This small molecule binds to this protein.
Small molecule (SMILES): CC(=O)N[C@@H]1[C@@H](O)[C@H](O)[C@@H](CO)O[C@H]1O

Binding-site contacts:
Ligand atom C1 contacts residue LYS3 of chain 1.C at 3.8 Å.
Ligand atom C3 contacts residue ASN154 of chain 1.C at 3.9 Å.
Ligand atom C1 contacts residue ASN154 of chain 1.C at 1.5 Å.
Ligand atom O5 contacts residue ASN154 of chain 1.C at 2.4 Å (h-bond).
Ligand atom C5 contacts residue LYS3 of chain 1.C at 3.6 Å.
Ligand atom C6 contacts residue LYS3 of chain 1.C at 3.8 Å.
Ligand atom C7 contacts residue ASN154 of chain 1.C at 3.7 Å.
Ligand atom O5 contacts residue LYS3 of chain 1.C at 3.4 Å (salt-bridge).
Ligand atom C4 contacts residue ASN154 of chain 1.C at 4.3 Å.
Ligand atom N2 contacts residue ASN154 of chain 1.C at 3.0 Å (h-bond).
Ligand atom C5 contacts residue ASN154 of chain 1.C at 3.7 Å.
Ligand atom C2 contacts residue ASN154 of chain 1.C at 2.5 Å.
Ligand atom O7 contacts residue ASN154 of chain 1.C at 3.9 Å.

Sequence of chain 1.C:
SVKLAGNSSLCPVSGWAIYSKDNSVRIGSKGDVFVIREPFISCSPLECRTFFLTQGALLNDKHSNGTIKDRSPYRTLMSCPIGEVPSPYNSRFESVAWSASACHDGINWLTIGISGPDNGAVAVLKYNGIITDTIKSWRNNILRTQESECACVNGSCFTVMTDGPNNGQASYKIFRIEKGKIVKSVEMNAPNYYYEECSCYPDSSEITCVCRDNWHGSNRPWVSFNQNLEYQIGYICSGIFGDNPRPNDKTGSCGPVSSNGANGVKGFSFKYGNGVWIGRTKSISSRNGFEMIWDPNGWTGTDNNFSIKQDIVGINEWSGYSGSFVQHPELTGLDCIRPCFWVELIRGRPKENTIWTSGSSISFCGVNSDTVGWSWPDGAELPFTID